This protein binds this small molecule.
Small molecule (SMILES): Nc1ncnc2c1ncn2[C@H]1CC[C@@H](CO[P](=O)(O)O[P](=O)(O)OP(=O)(O)O)O1

Sequence of chain 1.A:
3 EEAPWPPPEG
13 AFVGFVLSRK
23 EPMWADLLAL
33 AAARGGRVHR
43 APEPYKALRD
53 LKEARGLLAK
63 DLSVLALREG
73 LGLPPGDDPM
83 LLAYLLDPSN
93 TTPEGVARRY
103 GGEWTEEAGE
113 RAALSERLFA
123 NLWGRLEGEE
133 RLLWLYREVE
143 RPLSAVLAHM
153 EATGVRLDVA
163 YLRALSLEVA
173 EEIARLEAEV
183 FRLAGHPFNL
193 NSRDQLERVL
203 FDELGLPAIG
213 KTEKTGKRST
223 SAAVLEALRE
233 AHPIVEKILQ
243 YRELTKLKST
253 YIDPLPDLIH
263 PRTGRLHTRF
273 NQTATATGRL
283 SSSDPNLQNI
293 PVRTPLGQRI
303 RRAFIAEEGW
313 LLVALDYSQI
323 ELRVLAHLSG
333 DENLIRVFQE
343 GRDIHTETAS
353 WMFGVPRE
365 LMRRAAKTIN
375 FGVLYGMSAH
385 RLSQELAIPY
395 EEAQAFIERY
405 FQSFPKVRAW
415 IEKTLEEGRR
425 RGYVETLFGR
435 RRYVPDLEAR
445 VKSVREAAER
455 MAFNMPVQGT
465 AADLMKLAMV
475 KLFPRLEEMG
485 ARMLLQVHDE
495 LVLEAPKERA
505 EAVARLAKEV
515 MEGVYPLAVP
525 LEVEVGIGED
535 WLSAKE

Binding-site contacts:
Ligand atom O1G contacts residue LYS371 of chain 1.A at 3.0 Å.
Ligand atom O3B contacts residue ARG367 of chain 1.A at 3.9 Å.
Ligand atom O3A contacts residue PHE375 of chain 1.A at 3.7 Å.
Ligand atom N6 contacts residue ARG295 of chain 1.A at 4.0 Å.
Ligand atom C8 contacts residue ARG295 of chain 1.A at 3.5 Å.
Ligand atom PA contacts residue LYS371 of chain 1.A at 3.7 Å.
Ligand atom N9 contacts residue PHE375 of chain 1.A at 4.0 Å.
Ligand atom N3 contacts residue TYR379 of chain 1.A at 3.0 Å (h-bond).
Ligand atom N7 contacts residue PHE375 of chain 1.A at 4.0 Å.
Ligand atom C4 contacts residue TYR379 of chain 1.A at 4.0 Å (hydrophobic).
Ligand atom PB contacts residue MG1 of chain 1.E at 4.0 Å.
Ligand atom C5 contacts residue ARG295 of chain 1.A at 3.7 Å.
Ligand atom N7 contacts residue ARG295 of chain 1.A at 3.2 Å (salt-bridge).
Ligand atom O1G contacts residue HIS347 of chain 1.A at 4.0 Å.
Ligand atom PG contacts residue MG1 of chain 1.E at 3.8 Å.
Ligand atom O2G contacts residue GLN321 of chain 1.A at 3.0 Å (h-bond).
Ligand atom C5' contacts residue PHE375 of chain 1.A at 3.5 Å (hydrophobic).
Ligand atom O3B contacts residue HIS347 of chain 1.A at 3.2 Å (h-bond).
Ligand atom O2G contacts residue ARG367 of chain 1.A at 3.0 Å (salt-bridge).
Ligand atom PG contacts residue ARG367 of chain 1.A at 3.4 Å.
Ligand atom O1B contacts residue GLN321 of chain 1.A at 3.5 Å.
Ligand atom O2B contacts residue GLN321 of chain 1.A at 4.0 Å.
Ligand atom O1G contacts residue ARG367 of chain 1.A at 2.8 Å (salt-bridge).
Ligand atom O1B contacts residue PHE375 of chain 1.A at 3.7 Å.
Ligand atom C8 contacts residue PHE375 of chain 1.A at 4.0 Å (hydrophobic).
Ligand atom PG contacts residue LYS371 of chain 1.A at 3.6 Å.
Ligand atom C5 contacts residue PHE375 of chain 1.A at 4.0 Å (hydrophobic).
Ligand atom C4 contacts residue PHE375 of chain 1.A at 4.0 Å (hydrophobic).
Ligand atom O1B contacts residue HIS347 of chain 1.A at 3.3 Å (h-bond).
Ligand atom C2' contacts residue TYR379 of chain 1.A at 3.3 Å (hydrophobic).
Ligand atom PB contacts residue LYS371 of chain 1.A at 3.9 Å.
Ligand atom C2 contacts residue TYR379 of chain 1.A at 3.6 Å (hydrophobic).
Ligand atom PB contacts residue HIS347 of chain 1.A at 3.9 Å.
Ligand atom O3A contacts residue LYS371 of chain 1.A at 2.7 Å (salt-bridge).
Ligand atom PB contacts residue GLN321 of chain 1.A at 4.0 Å.
Ligand atom O2B contacts residue MG1 of chain 1.E at 2.7 Å.
Ligand atom O3B contacts residue LYS371 of chain 1.A at 3.1 Å.
Ligand atom O1A contacts residue LYS371 of chain 1.A at 3.3 Å (salt-bridge).
Ligand atom O2A contacts residue MG1 of chain 1.E at 2.7 Å.
Ligand atom O3G contacts residue MG1 of chain 1.E at 2.6 Å.